A small-molecule ligand and the protein it binds are described below.
Small molecule (SMILES): CCCc1cc(O)c2c(c1)OC(C)(C)[C@@H]1CCC(C)=C[C@@H]21

Binding-site contacts:
Ligand atom C2 contacts residue ILE579 of chain 1.B at 3.4 Å (hydrophobic).
Ligand atom C1 contacts residue ALA560 of chain 1.B at 4.0 Å (hydrophobic).
Ligand atom C19 contacts residue LEU664 of chain 1.C at 4.2 Å (hydrophobic).
Ligand atom C1 contacts residue LEU563 of chain 1.B at 3.9 Å (hydrophobic).
Ligand atom C9 contacts residue ALA560 of chain 1.B at 3.9 Å (hydrophobic).
Ligand atom C10 contacts residue PHE601 of chain 1.C at 4.4 Å (hydrophobic).
Ligand atom C1 contacts residue ILE579 of chain 1.B at 4.1 Å (hydrophobic).
Ligand atom C9 contacts residue ALA556 of chain 1.B at 4.3 Å (hydrophobic).
Ligand atom C19 contacts residue ILE583 of chain 1.B at 4.3 Å (hydrophobic).
Ligand atom C4 contacts residue TRP521 of chain 1.B at 4.2 Å (hydrophobic).
Ligand atom C3 contacts residue ALA560 of chain 1.B at 4.3 Å (hydrophobic).
Ligand atom C16 contacts residue TRP521 of chain 1.B at 4.4 Å (hydrophobic).
Ligand atom C7 contacts residue ALA560 of chain 1.B at 4.2 Å (hydrophobic).
Ligand atom C6 contacts residue ASN561 of chain 1.B at 3.5 Å.
Ligand atom C1 contacts residue PHE597 of chain 1.C at 3.8 Å (hydrophobic).
Ligand atom O15 contacts residue TRP521 of chain 1.B at 4.3 Å.
Ligand atom C5 contacts residue ASN561 of chain 1.B at 3.3 Å.
Ligand atom C10 contacts residue LEU557 of chain 1.B at 4.0 Å (hydrophobic).
Ligand atom C18 contacts residue TRP521 of chain 1.B at 3.5 Å (hydrophobic).
Ligand atom C6 contacts residue ALA560 of chain 1.B at 3.6 Å (hydrophobic).
Ligand atom C13 contacts residue LEU664 of chain 1.C at 4.3 Å (hydrophobic).
Ligand atom C19 contacts residue POV1 of chain 1.L at 3.5 Å.
Ligand atom C20 contacts residue ALA556 of chain 1.B at 3.4 Å (hydrophobic).
Ligand atom C20 contacts residue LEU557 of chain 1.B at 3.8 Å (hydrophobic).
Ligand atom C4 contacts residue ALA560 of chain 1.B at 4.3 Å (hydrophobic).
Ligand atom C2 contacts residue LEU563 of chain 1.B at 3.9 Å (hydrophobic).
Ligand atom C20 contacts residue THR660 of chain 1.C at 4.2 Å.
Ligand atom C10 contacts residue ALA556 of chain 1.B at 4.3 Å (hydrophobic).
Ligand atom C8 contacts residue LEU557 of chain 1.B at 4.0 Å (hydrophobic).
Ligand atom C3 contacts residue PHE522 of chain 1.B at 3.5 Å (hydrophobic).
Ligand atom C10 contacts residue THR660 of chain 1.C at 4.2 Å.
Ligand atom O21 contacts residue LEU557 of chain 1.B at 3.6 Å.
Ligand atom C17 contacts residue TRP521 of chain 1.B at 3.9 Å (hydrophobic).
Ligand atom C11 contacts residue THR660 of chain 1.C at 3.9 Å.
Ligand atom C9 contacts residue LEU557 of chain 1.B at 3.8 Å (hydrophobic).
Ligand atom C5 contacts residue ALA560 of chain 1.B at 3.7 Å (hydrophobic).
Ligand atom C3 contacts residue TRP521 of chain 1.B at 4.4 Å (hydrophobic).
Ligand atom O21 contacts residue ASN561 of chain 1.B at 2.8 Å (h-bond).
Ligand atom C20 contacts residue PHE601 of chain 1.C at 3.4 Å (hydrophobic).
Ligand atom O21 contacts residue ALA560 of chain 1.B at 3.5 Å.

Sequence of chain 1.B:
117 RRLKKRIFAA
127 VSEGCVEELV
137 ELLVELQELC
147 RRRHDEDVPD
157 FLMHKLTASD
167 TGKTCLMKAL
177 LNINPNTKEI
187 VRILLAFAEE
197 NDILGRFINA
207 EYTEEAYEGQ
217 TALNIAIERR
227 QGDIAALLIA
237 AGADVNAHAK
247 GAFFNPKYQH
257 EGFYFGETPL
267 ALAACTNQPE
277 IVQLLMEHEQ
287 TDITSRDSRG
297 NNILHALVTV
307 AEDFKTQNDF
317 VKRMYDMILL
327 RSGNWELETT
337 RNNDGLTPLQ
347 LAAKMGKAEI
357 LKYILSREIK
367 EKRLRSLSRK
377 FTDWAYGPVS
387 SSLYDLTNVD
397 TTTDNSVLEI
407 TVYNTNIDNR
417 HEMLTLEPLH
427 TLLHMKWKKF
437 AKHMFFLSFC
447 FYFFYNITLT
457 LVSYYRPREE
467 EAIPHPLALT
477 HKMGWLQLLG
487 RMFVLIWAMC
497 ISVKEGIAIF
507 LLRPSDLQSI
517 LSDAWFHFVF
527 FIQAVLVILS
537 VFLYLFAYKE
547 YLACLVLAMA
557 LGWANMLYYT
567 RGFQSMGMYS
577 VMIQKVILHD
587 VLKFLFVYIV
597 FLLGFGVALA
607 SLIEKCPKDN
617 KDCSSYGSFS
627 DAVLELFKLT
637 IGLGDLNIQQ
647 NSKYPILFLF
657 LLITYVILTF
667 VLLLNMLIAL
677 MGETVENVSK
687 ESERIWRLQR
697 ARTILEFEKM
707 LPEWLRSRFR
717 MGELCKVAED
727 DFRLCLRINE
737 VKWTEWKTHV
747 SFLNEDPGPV

Sequence of chain 1.C:
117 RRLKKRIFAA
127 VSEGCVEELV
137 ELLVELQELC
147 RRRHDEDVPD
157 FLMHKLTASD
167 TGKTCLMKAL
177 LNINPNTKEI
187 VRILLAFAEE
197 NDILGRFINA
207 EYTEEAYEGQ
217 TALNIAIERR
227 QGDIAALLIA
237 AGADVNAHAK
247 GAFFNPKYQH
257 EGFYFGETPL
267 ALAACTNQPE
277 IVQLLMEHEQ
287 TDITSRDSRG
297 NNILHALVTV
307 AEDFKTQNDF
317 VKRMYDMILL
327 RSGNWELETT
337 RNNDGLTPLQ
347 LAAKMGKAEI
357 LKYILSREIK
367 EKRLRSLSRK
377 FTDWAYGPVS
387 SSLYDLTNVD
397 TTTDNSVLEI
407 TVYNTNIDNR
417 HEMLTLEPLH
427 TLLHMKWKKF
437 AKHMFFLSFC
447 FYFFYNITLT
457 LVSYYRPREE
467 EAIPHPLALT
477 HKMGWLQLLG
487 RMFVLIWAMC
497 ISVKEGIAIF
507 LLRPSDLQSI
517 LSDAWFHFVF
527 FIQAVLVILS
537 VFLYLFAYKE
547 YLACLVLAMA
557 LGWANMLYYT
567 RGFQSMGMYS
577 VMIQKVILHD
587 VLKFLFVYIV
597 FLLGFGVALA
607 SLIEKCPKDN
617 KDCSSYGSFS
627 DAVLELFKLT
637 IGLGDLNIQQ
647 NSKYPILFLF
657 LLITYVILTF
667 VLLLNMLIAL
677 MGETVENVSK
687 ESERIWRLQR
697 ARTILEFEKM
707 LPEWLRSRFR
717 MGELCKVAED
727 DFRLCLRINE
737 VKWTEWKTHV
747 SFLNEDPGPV